Binding-site contacts:
Ligand atom CD1 contacts residue ASN1122 of chain 6.QA at 4.3 Å.
Ligand atom CE2 contacts residue ASN1072 of chain 6.QA at 4.4 Å.
Ligand atom CD2 contacts residue PHE1125 of chain 6.QA at 4.2 Å (hydrophobic).
Ligand atom CD1 contacts residue ASN1072 of chain 6.QA at 4.0 Å.
Ligand atom CG contacts residue THR1121 of chain 6.QA at 3.3 Å.
Ligand atom CD2 contacts residue HIS1126 of chain 6.QA at 3.4 Å.
Ligand atom CD2 contacts residue THR1121 of chain 6.QA at 4.0 Å.
Ligand atom CD1 contacts residue THR1121 of chain 6.QA at 3.0 Å.
Ligand atom O contacts residue HIS1126 of chain 6.QA at 3.3 Å (h-bond).
Ligand atom CD1 contacts residue ALA1120 of chain 6.QA at 4.3 Å (hydrophobic).
Ligand atom C contacts residue VAL1202 of chain 6.QA at 4.2 Å (hydrophobic).
Ligand atom CD2 contacts residue THR1121 of chain 6.QA at 4.3 Å.
Ligand atom C contacts residue HIS1126 of chain 6.QA at 4.0 Å.
Ligand atom CG contacts residue ALA1120 of chain 6.QA at 4.4 Å (hydrophobic).
Ligand atom CA contacts residue GLN1063 of chain 6.QA at 4.3 Å.
Ligand atom C contacts residue GLN1063 of chain 6.QA at 3.9 Å.
Ligand atom CD1 contacts residue GLN1063 of chain 6.QA at 3.8 Å.
Ligand atom CE2 contacts residue GLN1063 of chain 6.QA at 3.3 Å.
Ligand atom O contacts residue VAL1202 of chain 6.QA at 3.2 Å.
Ligand atom CG contacts residue HIS1126 of chain 6.QA at 4.3 Å.
Ligand atom CE1 contacts residue ASN1072 of chain 6.QA at 3.3 Å.
Ligand atom CE1 contacts residue THR1121 of chain 6.QA at 3.9 Å.
Ligand atom CD2 contacts residue ALA1120 of chain 6.QA at 3.5 Å (hydrophobic).
Ligand atom O contacts residue GLN1063 of chain 6.QA at 2.9 Å (h-bond).
Ligand atom O contacts residue THR1121 of chain 6.QA at 4.0 Å.
Ligand atom CA contacts residue HIS1126 of chain 6.QA at 4.3 Å.
Ligand atom CD2 contacts residue GLN1063 of chain 6.QA at 3.6 Å.
Ligand atom CB contacts residue GLN1063 of chain 6.QA at 4.5 Å.
Ligand atom OH contacts residue GLN1063 of chain 6.QA at 3.7 Å.
Ligand atom CD2 contacts residue LEU1129 of chain 6.QA at 4.2 Å (hydrophobic).
Ligand atom OH contacts residue ASN1072 of chain 6.QA at 3.1 Å (h-bond).
Ligand atom CG contacts residue GLN1063 of chain 6.QA at 4.3 Å.
Ligand atom CZ contacts residue ASN1072 of chain 6.QA at 3.5 Å.
Ligand atom SD contacts residue ASN1072 of chain 6.QA at 3.7 Å.
Ligand atom CZ contacts residue GLN1063 of chain 6.QA at 4.1 Å.
Ligand atom CD1 contacts residue PHE1125 of chain 6.QA at 3.6 Å (hydrophobic).
Ligand atom CG contacts residue ASN1072 of chain 6.QA at 4.2 Å.
Ligand atom CG2 contacts residue GLN1063 of chain 6.QA at 3.3 Å.
Ligand atom OH contacts residue HIS1068 of chain 6.QA at 3.8 Å.
Ligand atom CB contacts residue THR1121 of chain 6.QA at 3.3 Å.

A protein and the small-molecule ligand that binds it are described below.
Small molecule (SMILES): CC[C@H](C)[C@H](N)C(=O)N[C@@H](CC(C)C)C(=O)N1CCC[C@H]1C(=O)N[C@@H](CCSC)C(=O)N[C@@H](Cc1ccc(O)cc1)C(=O)N[C@@H](CCCCN)C(=O)N[C@@H](CC(C)C)C(=O)N[C@@H](CO)C(=O)N1CCC[C@H]1C=O

Sequence of chain 6.QA:
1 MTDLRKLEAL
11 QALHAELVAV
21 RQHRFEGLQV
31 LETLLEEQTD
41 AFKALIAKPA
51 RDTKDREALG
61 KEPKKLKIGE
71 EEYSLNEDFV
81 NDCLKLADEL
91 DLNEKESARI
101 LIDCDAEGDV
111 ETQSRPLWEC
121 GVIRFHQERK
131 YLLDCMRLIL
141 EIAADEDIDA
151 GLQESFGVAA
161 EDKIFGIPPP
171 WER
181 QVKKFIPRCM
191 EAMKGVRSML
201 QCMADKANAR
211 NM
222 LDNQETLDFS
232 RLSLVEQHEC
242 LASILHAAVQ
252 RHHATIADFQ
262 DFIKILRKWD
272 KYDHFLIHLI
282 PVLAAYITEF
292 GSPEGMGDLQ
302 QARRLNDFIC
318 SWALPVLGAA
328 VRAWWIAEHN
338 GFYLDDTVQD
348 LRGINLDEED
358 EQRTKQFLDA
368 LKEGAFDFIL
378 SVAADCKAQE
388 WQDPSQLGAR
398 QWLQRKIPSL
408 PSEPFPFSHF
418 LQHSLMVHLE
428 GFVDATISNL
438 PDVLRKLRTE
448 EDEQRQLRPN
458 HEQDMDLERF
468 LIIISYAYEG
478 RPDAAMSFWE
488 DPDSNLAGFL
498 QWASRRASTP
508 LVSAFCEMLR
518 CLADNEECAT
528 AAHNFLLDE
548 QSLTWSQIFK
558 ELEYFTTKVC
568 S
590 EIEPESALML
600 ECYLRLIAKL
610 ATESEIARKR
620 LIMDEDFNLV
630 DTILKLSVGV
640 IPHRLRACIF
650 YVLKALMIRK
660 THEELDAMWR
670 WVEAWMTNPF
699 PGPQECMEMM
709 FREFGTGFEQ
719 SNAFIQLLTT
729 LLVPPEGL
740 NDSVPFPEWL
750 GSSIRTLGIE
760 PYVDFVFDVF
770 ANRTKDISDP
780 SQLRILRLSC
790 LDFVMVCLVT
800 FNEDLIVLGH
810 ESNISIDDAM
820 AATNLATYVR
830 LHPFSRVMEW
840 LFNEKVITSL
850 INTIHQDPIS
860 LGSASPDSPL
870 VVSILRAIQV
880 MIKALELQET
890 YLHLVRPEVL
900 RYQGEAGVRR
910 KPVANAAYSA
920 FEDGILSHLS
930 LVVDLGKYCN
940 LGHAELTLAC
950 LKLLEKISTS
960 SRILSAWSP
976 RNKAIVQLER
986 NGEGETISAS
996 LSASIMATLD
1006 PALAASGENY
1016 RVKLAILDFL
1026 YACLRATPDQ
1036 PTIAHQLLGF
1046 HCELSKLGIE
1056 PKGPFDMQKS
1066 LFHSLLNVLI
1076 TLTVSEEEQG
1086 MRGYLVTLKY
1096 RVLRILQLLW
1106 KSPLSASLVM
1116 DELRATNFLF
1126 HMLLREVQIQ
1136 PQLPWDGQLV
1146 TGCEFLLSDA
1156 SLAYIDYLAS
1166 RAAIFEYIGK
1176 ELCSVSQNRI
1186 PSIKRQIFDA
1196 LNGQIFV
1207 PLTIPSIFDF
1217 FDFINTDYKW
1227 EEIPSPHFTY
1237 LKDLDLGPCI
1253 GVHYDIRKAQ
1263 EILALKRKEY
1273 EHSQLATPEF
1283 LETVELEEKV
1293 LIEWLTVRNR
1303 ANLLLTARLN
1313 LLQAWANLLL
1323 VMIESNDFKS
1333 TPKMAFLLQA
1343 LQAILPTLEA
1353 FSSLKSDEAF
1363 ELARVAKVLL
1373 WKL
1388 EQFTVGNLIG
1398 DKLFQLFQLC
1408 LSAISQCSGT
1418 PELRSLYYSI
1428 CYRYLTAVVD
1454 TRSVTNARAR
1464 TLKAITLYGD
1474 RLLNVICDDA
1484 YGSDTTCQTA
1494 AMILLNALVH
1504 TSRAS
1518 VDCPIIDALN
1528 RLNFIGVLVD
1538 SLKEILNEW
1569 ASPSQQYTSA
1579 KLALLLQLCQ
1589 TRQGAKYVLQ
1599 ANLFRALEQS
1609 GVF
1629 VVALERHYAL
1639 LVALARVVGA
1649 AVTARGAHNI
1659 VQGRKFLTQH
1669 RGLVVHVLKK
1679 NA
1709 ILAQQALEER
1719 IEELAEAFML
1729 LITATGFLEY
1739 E